Binding-site contacts:
Ligand atom N2 contacts residue ASN717 of chain 1.B at 2.9 Å (h-bond).
Ligand atom C3 contacts residue ASN717 of chain 1.B at 3.8 Å.
Ligand atom O7 contacts residue THR716 of chain 1.B at 4.4 Å.
Ligand atom C7 contacts residue ASN717 of chain 1.B at 3.1 Å.
Ligand atom C4 contacts residue ASN717 of chain 1.B at 4.2 Å.
Ligand atom C5 contacts residue LEU922 of chain 1.B at 4.2 Å (hydrophobic).
Ligand atom O6 contacts residue GLN926 of chain 1.B at 3.5 Å (h-bond).
Ligand atom C1 contacts residue ASN717 of chain 1.B at 1.4 Å.
Ligand atom C8 contacts residue THR716 of chain 1.B at 4.3 Å.
Ligand atom O4 contacts residue LEU922 of chain 1.B at 4.4 Å.
Ligand atom C2 contacts residue ASN717 of chain 1.B at 2.4 Å.
Ligand atom O5 contacts residue ASN717 of chain 1.B at 2.4 Å (h-bond).
Ligand atom C2 contacts residue GLN1071 of chain 1.B at 4.4 Å.
Ligand atom O7 contacts residue GLN1071 of chain 1.B at 3.5 Å (h-bond).
Ligand atom C7 contacts residue GLN1071 of chain 1.B at 4.5 Å.
Ligand atom O5 contacts residue GLN1071 of chain 1.B at 4.3 Å.
Ligand atom C8 contacts residue ASN717 of chain 1.B at 4.3 Å.
Ligand atom C1 contacts residue GLN1071 of chain 1.B at 4.1 Å.
Ligand atom O7 contacts residue ASN717 of chain 1.B at 3.0 Å (h-bond).
Ligand atom C6 contacts residue GLN926 of chain 1.B at 4.5 Å.
Ligand atom C5 contacts residue ASN717 of chain 1.B at 3.7 Å.

This protein binds this small molecule.
Small molecule (SMILES): CC(=O)N[C@@H]1[C@@H](O)[C@H](O)[C@@H](CO)O[C@H]1O

Sequence of chain 1.B:
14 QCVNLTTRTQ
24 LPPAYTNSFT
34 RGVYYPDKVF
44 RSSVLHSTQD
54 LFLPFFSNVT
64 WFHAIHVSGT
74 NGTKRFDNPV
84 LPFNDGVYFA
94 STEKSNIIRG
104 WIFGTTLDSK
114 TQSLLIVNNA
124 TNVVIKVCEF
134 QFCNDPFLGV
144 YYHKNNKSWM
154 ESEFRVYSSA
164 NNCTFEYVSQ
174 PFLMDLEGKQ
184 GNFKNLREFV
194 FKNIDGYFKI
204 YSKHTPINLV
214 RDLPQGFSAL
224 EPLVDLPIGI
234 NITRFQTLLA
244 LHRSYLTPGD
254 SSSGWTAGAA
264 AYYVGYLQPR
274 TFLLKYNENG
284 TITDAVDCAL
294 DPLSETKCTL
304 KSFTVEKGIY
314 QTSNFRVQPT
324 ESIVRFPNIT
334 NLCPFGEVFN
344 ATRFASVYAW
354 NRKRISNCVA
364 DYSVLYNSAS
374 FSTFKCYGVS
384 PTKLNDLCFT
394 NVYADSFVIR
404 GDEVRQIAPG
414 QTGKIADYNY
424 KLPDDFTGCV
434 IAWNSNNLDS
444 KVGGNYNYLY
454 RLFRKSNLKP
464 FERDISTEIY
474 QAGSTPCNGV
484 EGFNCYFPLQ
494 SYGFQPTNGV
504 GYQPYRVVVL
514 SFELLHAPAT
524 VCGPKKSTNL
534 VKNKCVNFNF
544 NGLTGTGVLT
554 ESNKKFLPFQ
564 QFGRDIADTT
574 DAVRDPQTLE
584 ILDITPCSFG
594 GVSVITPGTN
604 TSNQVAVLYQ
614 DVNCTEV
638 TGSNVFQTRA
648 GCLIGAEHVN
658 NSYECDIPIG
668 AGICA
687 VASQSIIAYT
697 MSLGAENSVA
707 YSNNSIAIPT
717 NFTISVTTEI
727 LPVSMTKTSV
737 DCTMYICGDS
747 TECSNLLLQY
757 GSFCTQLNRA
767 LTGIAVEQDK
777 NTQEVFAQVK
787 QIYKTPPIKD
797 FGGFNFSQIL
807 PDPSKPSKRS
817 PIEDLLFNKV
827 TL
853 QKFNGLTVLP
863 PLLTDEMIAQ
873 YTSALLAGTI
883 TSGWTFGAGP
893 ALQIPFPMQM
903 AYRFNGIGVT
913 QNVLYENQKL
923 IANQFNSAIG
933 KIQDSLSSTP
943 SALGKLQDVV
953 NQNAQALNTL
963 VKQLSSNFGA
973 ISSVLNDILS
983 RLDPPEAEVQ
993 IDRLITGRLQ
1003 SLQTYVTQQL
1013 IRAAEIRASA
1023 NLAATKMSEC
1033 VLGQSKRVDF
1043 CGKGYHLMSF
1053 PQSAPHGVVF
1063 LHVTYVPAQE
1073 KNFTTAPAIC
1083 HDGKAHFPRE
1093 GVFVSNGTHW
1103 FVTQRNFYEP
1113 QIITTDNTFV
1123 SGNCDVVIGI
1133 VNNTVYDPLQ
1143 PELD